Sequence of chain 1.A:
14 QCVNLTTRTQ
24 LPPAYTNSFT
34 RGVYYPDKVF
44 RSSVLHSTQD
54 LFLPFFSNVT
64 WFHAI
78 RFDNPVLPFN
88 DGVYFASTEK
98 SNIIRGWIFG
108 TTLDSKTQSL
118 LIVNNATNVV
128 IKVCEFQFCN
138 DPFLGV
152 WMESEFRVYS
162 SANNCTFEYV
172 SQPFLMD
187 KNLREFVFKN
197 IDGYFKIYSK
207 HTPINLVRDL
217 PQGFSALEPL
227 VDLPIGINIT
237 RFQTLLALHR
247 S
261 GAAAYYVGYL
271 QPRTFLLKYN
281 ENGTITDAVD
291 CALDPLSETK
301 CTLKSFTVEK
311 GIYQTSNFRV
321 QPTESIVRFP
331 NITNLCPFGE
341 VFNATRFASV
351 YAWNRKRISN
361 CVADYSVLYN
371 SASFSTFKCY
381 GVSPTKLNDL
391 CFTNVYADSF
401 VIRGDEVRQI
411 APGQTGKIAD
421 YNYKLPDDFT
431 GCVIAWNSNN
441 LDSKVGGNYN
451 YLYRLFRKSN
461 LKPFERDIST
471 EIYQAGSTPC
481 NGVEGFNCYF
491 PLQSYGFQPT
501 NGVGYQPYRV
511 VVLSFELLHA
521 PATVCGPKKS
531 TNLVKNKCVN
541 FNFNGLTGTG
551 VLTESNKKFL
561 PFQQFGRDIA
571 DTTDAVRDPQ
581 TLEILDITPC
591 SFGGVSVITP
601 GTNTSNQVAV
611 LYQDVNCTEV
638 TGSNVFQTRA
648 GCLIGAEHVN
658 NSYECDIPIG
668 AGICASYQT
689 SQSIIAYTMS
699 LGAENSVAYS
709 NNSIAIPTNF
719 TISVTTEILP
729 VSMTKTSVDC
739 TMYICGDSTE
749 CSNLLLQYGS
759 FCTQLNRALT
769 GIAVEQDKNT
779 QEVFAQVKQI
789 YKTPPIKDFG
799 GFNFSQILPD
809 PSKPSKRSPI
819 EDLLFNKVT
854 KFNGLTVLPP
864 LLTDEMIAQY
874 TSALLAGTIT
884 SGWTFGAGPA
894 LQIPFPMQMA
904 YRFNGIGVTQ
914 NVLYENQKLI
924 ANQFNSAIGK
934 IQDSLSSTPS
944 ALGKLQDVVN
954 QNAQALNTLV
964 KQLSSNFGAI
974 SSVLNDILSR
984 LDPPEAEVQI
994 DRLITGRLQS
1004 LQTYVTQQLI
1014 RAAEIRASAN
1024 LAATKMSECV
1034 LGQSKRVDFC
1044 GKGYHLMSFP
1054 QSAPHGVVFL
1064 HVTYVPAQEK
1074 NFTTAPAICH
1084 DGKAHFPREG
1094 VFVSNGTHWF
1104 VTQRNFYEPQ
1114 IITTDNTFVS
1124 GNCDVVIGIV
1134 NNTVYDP

Binding-site contacts:
Ligand atom O5 contacts residue LEU922 of chain 1.A at 4.3 Å.
Ligand atom C1 contacts residue LEU922 of chain 1.A at 3.8 Å (hydrophobic).
Ligand atom C2 contacts residue ASN717 of chain 1.A at 2.4 Å.
Ligand atom O6 contacts residue THR719 of chain 1.A at 3.8 Å.
Ligand atom C5 contacts residue ASN717 of chain 1.A at 3.6 Å.
Ligand atom C5 contacts residue GLN926 of chain 1.A at 3.8 Å.
Ligand atom C3 contacts residue LEU922 of chain 1.A at 3.7 Å (hydrophobic).
Ligand atom O5 contacts residue ASN717 of chain 1.A at 2.4 Å (h-bond).
Ligand atom C5 contacts residue LEU922 of chain 1.A at 3.9 Å (hydrophobic).
Ligand atom C4 contacts residue LEU922 of chain 1.A at 4.1 Å (hydrophobic).
Ligand atom O7 contacts residue LEU922 of chain 1.A at 3.7 Å.
Ligand atom O7 contacts residue ASN717 of chain 1.A at 3.3 Å (h-bond).
Ligand atom C6 contacts residue THR719 of chain 1.A at 4.3 Å.
Ligand atom C8 contacts residue ASN717 of chain 1.A at 4.3 Å.
Ligand atom C4 contacts residue ASN717 of chain 1.A at 4.2 Å.
Ligand atom C3 contacts residue ASN717 of chain 1.A at 3.7 Å.
Ligand atom N2 contacts residue LEU922 of chain 1.A at 4.2 Å.
Ligand atom O6 contacts residue GLN926 of chain 1.A at 4.5 Å.
Ligand atom C6 contacts residue GLN926 of chain 1.A at 3.6 Å.
Ligand atom C2 contacts residue LEU922 of chain 1.A at 4.1 Å (hydrophobic).
Ligand atom C1 contacts residue ASN717 of chain 1.A at 1.4 Å.
Ligand atom C8 contacts residue LEU922 of chain 1.A at 4.4 Å (hydrophobic).
Ligand atom O5 contacts residue THR719 of chain 1.A at 4.5 Å.
Ligand atom C8 contacts residue ASN925 of chain 1.A at 3.8 Å.
Ligand atom O5 contacts residue GLN926 of chain 1.A at 4.1 Å.
Ligand atom C8 contacts residue GLN926 of chain 1.A at 3.7 Å.
Ligand atom O7 contacts residue ASN925 of chain 1.A at 3.6 Å.
Ligand atom C7 contacts residue ASN717 of chain 1.A at 3.2 Å.
Ligand atom N2 contacts residue ASN717 of chain 1.A at 2.8 Å (h-bond).
Ligand atom C7 contacts residue ASN925 of chain 1.A at 4.2 Å.
Ligand atom O4 contacts residue LEU922 of chain 1.A at 4.0 Å.

The protein below binds the small molecule below.
Small molecule (SMILES): CC(=O)N[C@H]1[C@H](O[C@H]2[C@H](O)[C@@H](NC(C)=O)CO[C@@H]2CO)O[C@H](CO)[C@@H](O)[C@@H]1O